Binding-site contacts:
Ligand atom O5 contacts residue ASN122 of chain 1.C at 2.4 Å (h-bond).
Ligand atom C6 contacts residue ASN122 of chain 1.C at 4.3 Å.
Ligand atom O6 contacts residue LYS133 of chain 1.C at 2.9 Å (salt-bridge).
Ligand atom C3 contacts residue ASN122 of chain 1.C at 3.8 Å.
Ligand atom C8 contacts residue ASN122 of chain 1.C at 4.3 Å.
Ligand atom C1 contacts residue LYS133 of chain 1.C at 3.7 Å.
Ligand atom C5 contacts residue ASN122 of chain 1.C at 3.6 Å.
Ligand atom O7 contacts residue ASN122 of chain 1.C at 3.3 Å (h-bond).
Ligand atom C4 contacts residue ASN122 of chain 1.C at 4.3 Å.
Ligand atom C2 contacts residue LYS133 of chain 1.C at 4.2 Å.
Ligand atom C6 contacts residue LYS133 of chain 1.C at 3.3 Å.
Ligand atom C4 contacts residue LYS133 of chain 1.C at 4.2 Å.
Ligand atom O6 contacts residue GLN100 of chain 1.C at 4.4 Å.
Ligand atom N2 contacts residue ASN122 of chain 1.C at 2.9 Å (h-bond).
Ligand atom O6 contacts residue ASN122 of chain 1.C at 3.8 Å.
Ligand atom C7 contacts residue ASN122 of chain 1.C at 3.2 Å.
Ligand atom C2 contacts residue ASN122 of chain 1.C at 2.5 Å.
Ligand atom O5 contacts residue LYS133 of chain 1.C at 2.7 Å (salt-bridge).
Ligand atom C1 contacts residue ASN122 of chain 1.C at 1.4 Å.
Ligand atom C5 contacts residue LYS133 of chain 1.C at 3.5 Å.

The small molecule below binds the protein below.
Small molecule (SMILES): CC(=O)N[C@H]1[C@H](O[C@H]2[C@H](O)[C@@H](NC(C)=O)CO[C@@H]2CO)O[C@H](CO)[C@@H](O)[C@@H]1O

Sequence of chain 1.C:
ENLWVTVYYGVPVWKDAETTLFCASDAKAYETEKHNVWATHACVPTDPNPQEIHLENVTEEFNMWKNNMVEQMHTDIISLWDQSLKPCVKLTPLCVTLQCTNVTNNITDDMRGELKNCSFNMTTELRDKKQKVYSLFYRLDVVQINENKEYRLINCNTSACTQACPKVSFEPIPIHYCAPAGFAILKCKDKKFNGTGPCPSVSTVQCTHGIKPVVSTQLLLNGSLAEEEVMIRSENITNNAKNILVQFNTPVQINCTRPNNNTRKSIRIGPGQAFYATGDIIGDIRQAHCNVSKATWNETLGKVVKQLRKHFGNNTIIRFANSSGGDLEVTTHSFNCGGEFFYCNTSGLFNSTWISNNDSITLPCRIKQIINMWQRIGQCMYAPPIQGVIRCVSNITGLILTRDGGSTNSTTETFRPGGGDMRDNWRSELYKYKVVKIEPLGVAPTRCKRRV